This protein binds this small molecule.
Small molecule (SMILES): CC(=O)N[C@@H]1[C@@H](O)[C@H](O)[C@@H](CO)O[C@H]1O

Sequence of chain 1.I:
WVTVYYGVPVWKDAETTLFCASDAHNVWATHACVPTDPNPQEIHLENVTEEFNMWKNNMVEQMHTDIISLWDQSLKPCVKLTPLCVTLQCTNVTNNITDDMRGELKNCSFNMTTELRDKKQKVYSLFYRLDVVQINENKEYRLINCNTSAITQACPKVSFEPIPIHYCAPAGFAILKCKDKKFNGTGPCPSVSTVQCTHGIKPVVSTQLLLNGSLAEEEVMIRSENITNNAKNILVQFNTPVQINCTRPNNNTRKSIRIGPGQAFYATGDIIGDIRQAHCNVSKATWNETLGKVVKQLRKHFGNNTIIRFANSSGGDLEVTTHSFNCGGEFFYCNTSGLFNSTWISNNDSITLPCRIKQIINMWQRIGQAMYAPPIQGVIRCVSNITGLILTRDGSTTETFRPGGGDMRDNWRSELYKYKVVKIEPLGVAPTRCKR

Binding-site contacts:
Ligand atom C4 contacts residue ASN367 of chain 1.I at 4.2 Å.
Ligand atom O7 contacts residue ASN367 of chain 1.I at 4.1 Å.
Ligand atom C5 contacts residue ASN367 of chain 1.I at 3.7 Å.
Ligand atom C8 contacts residue SER368 of chain 1.I at 3.3 Å.
Ligand atom O4 contacts residue NAG2 of chain 1.X at 4.5 Å.
Ligand atom N2 contacts residue ASN367 of chain 1.I at 2.8 Å (h-bond).
Ligand atom C6 contacts residue NAG2 of chain 1.X at 4.3 Å.
Ligand atom C8 contacts residue THR376 of chain 1.I at 4.0 Å.
Ligand atom C7 contacts residue ASN367 of chain 1.I at 3.7 Å.
Ligand atom C7 contacts residue SER368 of chain 1.I at 3.8 Å.
Ligand atom C1 contacts residue SER368 of chain 1.I at 4.0 Å.
Ligand atom C8 contacts residue SER369 of chain 1.I at 3.5 Å.
Ligand atom C1 contacts residue ASN367 of chain 1.I at 1.5 Å.
Ligand atom C7 contacts residue NAG1 of chain 1.X at 4.3 Å.
Ligand atom C3 contacts residue ASN367 of chain 1.I at 3.7 Å.
Ligand atom O5 contacts residue ASN367 of chain 1.I at 2.4 Å (h-bond).
Ligand atom C2 contacts residue SER368 of chain 1.I at 4.1 Å.
Ligand atom C2 contacts residue ASN367 of chain 1.I at 2.5 Å.
Ligand atom N2 contacts residue SER368 of chain 1.I at 3.1 Å (h-bond).
Ligand atom O7 contacts residue NAG1 of chain 1.X at 3.1 Å (h-bond).